Sequence of chain 1.B:
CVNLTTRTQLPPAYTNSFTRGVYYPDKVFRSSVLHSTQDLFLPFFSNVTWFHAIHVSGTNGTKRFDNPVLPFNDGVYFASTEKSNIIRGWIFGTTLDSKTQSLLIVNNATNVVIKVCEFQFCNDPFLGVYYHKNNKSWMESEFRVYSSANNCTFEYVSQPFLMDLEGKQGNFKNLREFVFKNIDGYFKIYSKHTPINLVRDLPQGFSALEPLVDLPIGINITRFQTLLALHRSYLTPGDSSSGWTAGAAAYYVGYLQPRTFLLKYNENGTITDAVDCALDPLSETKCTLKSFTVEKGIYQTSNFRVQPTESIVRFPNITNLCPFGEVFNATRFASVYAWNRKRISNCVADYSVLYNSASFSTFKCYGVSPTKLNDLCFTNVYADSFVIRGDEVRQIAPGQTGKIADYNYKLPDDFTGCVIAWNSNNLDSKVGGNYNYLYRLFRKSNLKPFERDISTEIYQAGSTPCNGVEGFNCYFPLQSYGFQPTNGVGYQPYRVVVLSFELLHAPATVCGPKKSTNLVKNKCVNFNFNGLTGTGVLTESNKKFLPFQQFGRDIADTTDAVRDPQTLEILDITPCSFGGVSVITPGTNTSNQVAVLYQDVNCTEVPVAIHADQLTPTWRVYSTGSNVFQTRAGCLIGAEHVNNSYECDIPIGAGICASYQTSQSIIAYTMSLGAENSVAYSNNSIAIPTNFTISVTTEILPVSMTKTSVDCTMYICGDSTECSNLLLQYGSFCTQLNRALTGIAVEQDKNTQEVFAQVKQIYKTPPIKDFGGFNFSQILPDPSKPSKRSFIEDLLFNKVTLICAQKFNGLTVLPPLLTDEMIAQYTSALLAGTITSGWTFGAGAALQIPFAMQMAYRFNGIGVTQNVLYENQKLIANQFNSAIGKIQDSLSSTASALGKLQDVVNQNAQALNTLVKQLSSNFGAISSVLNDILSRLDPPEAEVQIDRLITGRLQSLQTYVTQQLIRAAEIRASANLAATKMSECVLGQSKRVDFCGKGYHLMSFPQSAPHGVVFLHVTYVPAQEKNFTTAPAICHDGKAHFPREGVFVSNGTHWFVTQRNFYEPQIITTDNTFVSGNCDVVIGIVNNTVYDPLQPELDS

Binding-site contacts:
Ligand atom C8 contacts residue CYS15 of chain 1.B at 3.3 Å (hydrophobic).
Ligand atom C7 contacts residue ASN17 of chain 1.B at 3.7 Å.
Ligand atom C3 contacts residue ASN17 of chain 1.B at 3.8 Å.
Ligand atom O3 contacts residue ASN137 of chain 1.B at 4.4 Å.
Ligand atom C5 contacts residue ASN17 of chain 1.B at 3.7 Å.
Ligand atom C8 contacts residue VAL16 of chain 1.B at 3.5 Å (hydrophobic).
Ligand atom C1 contacts residue ASN17 of chain 1.B at 1.4 Å.
Ligand atom N2 contacts residue ASN137 of chain 1.B at 4.2 Å.
Ligand atom C2 contacts residue ASN17 of chain 1.B at 2.5 Å.
Ligand atom O5 contacts residue ASN137 of chain 1.B at 4.3 Å.
Ligand atom C8 contacts residue ASN17 of chain 1.B at 4.1 Å.
Ligand atom C2 contacts residue ASN137 of chain 1.B at 4.3 Å.
Ligand atom C7 contacts residue CYS15 of chain 1.B at 4.3 Å (hydrophobic).
Ligand atom N2 contacts residue ASN17 of chain 1.B at 2.6 Å (h-bond).
Ligand atom O4 contacts residue ASN137 of chain 1.B at 3.8 Å.
Ligand atom C4 contacts residue ASN17 of chain 1.B at 4.2 Å.
Ligand atom C4 contacts residue ASN137 of chain 1.B at 3.9 Å.
Ligand atom O5 contacts residue ASN17 of chain 1.B at 2.4 Å (h-bond).
Ligand atom C3 contacts residue ASN137 of chain 1.B at 3.6 Å.
Ligand atom O7 contacts residue CYS15 of chain 1.B at 4.3 Å.
Ligand atom C1 contacts residue ASN137 of chain 1.B at 4.0 Å.
Ligand atom C5 contacts residue ASN137 of chain 1.B at 3.6 Å.
Ligand atom C8 contacts residue CYS136 of chain 1.B at 4.0 Å (hydrophobic).

The protein below binds the small molecule below.
Small molecule (SMILES): CC(=O)N[C@@H]1[C@@H](O)[C@H](O)[C@@H](CO)O[C@H]1O